This small molecule binds to this protein.
Small molecule (SMILES): CC(=O)N[C@H]1[C@H](O[C@H]2[C@H](O)[C@@H](NC(C)=O)CO[C@@H]2CO)O[C@H](CO)[C@@H](O[C@@H]2O[C@H](CO)[C@@H](O)[C@H](O)[C@@H]2O)[C@@H]1O

Sequence of chain 1.A:
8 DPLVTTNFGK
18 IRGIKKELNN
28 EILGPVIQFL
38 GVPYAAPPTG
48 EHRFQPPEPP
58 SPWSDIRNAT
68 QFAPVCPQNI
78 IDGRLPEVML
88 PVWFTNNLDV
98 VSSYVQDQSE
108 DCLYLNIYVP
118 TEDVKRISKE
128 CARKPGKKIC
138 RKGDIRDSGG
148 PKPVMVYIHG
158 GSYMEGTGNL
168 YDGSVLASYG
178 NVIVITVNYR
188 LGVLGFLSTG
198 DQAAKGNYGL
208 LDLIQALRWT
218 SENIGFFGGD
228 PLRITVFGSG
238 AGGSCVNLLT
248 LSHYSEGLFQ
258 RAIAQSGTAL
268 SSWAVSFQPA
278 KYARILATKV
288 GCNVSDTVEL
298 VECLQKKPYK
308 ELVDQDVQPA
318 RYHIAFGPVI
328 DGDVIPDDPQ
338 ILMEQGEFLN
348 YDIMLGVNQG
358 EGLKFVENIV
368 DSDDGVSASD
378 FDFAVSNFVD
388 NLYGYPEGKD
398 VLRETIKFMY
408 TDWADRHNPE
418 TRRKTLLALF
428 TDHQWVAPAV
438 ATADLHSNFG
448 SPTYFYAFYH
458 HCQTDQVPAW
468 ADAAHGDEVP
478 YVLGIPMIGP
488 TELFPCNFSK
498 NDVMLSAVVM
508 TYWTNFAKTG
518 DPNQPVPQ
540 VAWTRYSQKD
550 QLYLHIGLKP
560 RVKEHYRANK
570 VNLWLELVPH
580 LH

Binding-site contacts:
Ligand atom O5 contacts residue ASN494 of chain 1.A at 2.4 Å (h-bond).
Ligand atom C3 contacts residue ASN494 of chain 1.A at 3.8 Å.
Ligand atom C1 contacts residue ASN494 of chain 1.A at 1.4 Å.
Ligand atom C7 contacts residue ASN494 of chain 1.A at 3.8 Å.
Ligand atom O7 contacts residue ASN494 of chain 1.A at 3.9 Å.
Ligand atom C4 contacts residue ASN494 of chain 1.A at 4.2 Å.
Ligand atom C5 contacts residue ASN494 of chain 1.A at 3.7 Å.
Ligand atom N2 contacts residue ASN494 of chain 1.A at 3.0 Å (h-bond).
Ligand atom C2 contacts residue ASN494 of chain 1.A at 2.4 Å.